Sequence of chain 1.B:
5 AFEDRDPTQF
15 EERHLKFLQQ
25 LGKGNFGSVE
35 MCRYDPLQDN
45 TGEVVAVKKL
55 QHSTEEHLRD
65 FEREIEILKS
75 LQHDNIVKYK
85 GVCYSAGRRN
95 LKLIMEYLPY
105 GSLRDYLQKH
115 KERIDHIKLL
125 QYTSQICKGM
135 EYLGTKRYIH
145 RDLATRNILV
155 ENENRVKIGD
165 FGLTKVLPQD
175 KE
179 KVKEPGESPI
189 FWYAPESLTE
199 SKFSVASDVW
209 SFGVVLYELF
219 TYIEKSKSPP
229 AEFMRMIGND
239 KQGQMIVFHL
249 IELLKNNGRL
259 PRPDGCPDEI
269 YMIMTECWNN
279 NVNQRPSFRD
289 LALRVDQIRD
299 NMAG

This small molecule binds to this protein.
Small molecule (SMILES): CC1(n2cnc3cnc4[nH]ccc4c32)CCN(S(C)(=O)=O)CC1

Binding-site contacts:
Ligand atom C16 contacts residue LEU153 of chain 1.B at 4.0 Å (hydrophobic).
Ligand atom C11 contacts residue ASN151 of chain 1.B at 3.8 Å.
Ligand atom C13 contacts residue LEU25 of chain 1.B at 3.6 Å (hydrophobic).
Ligand atom O10 contacts residue GLY28 of chain 1.B at 3.2 Å.
Ligand atom C11 contacts residue ASP164 of chain 1.B at 3.5 Å.
Ligand atom C19 contacts residue MET99 of chain 1.B at 4.1 Å (hydrophobic).
Ligand atom N14 contacts residue GLY105 of chain 1.B at 3.6 Å.
Ligand atom C4 contacts residue LYS27 of chain 1.B at 3.6 Å.
Ligand atom C11 contacts residue LEU153 of chain 1.B at 3.6 Å (hydrophobic).
Ligand atom C15 contacts residue LEU25 of chain 1.B at 3.6 Å (hydrophobic).
Ligand atom C18 contacts residue LEU153 of chain 1.B at 4.1 Å (hydrophobic).
Ligand atom O10 contacts residue ASP164 of chain 1.B at 3.0 Å (salt-bridge).
Ligand atom C22 contacts residue GLU100 of chain 1.B at 4.0 Å.
Ligand atom C15 contacts residue LEU102 of chain 1.B at 3.4 Å (hydrophobic).
Ligand atom N20 contacts residue GLU100 of chain 1.B at 3.2 Å (salt-bridge).
Ligand atom C6 contacts residue ARG150 of chain 1.B at 3.6 Å.
Ligand atom O10 contacts residue LYS27 of chain 1.B at 3.7 Å.
Ligand atom C11 contacts residue ARG150 of chain 1.B at 4.0 Å.
Ligand atom C15 contacts residue GLY105 of chain 1.B at 4.1 Å.
Ligand atom N12 contacts residue LEU25 of chain 1.B at 4.1 Å.
Ligand atom C24 contacts residue LEU102 of chain 1.B at 2.8 Å (hydrophobic).
Ligand atom C1 contacts residue LEU25 of chain 1.B at 3.5 Å (hydrophobic).
Ligand atom C17 contacts residue LEU153 of chain 1.B at 4.0 Å (hydrophobic).
Ligand atom C7 contacts residue LEU153 of chain 1.B at 3.2 Å (hydrophobic).
Ligand atom C22 contacts residue LEU102 of chain 1.B at 3.8 Å (hydrophobic).
Ligand atom C24 contacts residue TYR101 of chain 1.B at 3.6 Å (hydrophobic).
Ligand atom C3 contacts residue VAL33 of chain 1.B at 4.0 Å (hydrophobic).
Ligand atom C24 contacts residue LEU25 of chain 1.B at 3.5 Å (hydrophobic).
Ligand atom N14 contacts residue LEU102 of chain 1.B at 3.9 Å.
Ligand atom N23 contacts residue TYR101 of chain 1.B at 3.7 Å.
Ligand atom S8 contacts residue ASP164 of chain 1.B at 3.8 Å.
Ligand atom N14 contacts residue LEU25 of chain 1.B at 3.9 Å.
Ligand atom N20 contacts residue ALA50 of chain 1.B at 3.5 Å.
Ligand atom N23 contacts residue GLU100 of chain 1.B at 4.1 Å.
Ligand atom N23 contacts residue LEU102 of chain 1.B at 2.9 Å (h-bond).
Ligand atom C4 contacts residue VAL33 of chain 1.B at 4.0 Å (hydrophobic).
Ligand atom C22 contacts residue ALA50 of chain 1.B at 3.9 Å (hydrophobic).
Ligand atom C16 contacts residue LEU25 of chain 1.B at 4.1 Å (hydrophobic).
Ligand atom N23 contacts residue LEU25 of chain 1.B at 3.8 Å.
Ligand atom C13 contacts residue GLY105 of chain 1.B at 3.7 Å.